Binding-site contacts:
Ligand atom C1 contacts residue TYR122 of chain 1.A at 3.5 Å (hydrophobic).
Ligand atom O4 contacts residue TYR122 of chain 1.A at 4.2 Å.
Ligand atom O4 contacts residue GLY121 of chain 1.A at 3.3 Å.
Ligand atom C5 contacts residue TYR78 of chain 1.A at 3.7 Å (hydrophobic).
Ligand atom C3 contacts residue GLY1 of chain 1.A at 3.8 Å.
Ligand atom C2 contacts residue GLY1 of chain 1.A at 4.3 Å.
Ligand atom C6 contacts residue TYR122 of chain 1.A at 4.0 Å (hydrophobic).
Ligand atom C6 contacts residue ASP125 of chain 1.A at 3.3 Å.
Ligand atom C4 contacts residue GLY1 of chain 1.A at 3.9 Å.
Ligand atom O2 contacts residue PHE47 of chain 1.A at 4.2 Å.
Ligand atom O6 contacts residue GLY121 of chain 1.A at 3.6 Å.
Ligand atom O6 contacts residue TRP123 of chain 1.A at 2.8 Å (h-bond).
Ligand atom C4 contacts residue ASP125 of chain 1.A at 3.5 Å.
Ligand atom O1 contacts residue TYR122 of chain 1.A at 4.1 Å.
Ligand atom O3 contacts residue GLY1 of chain 1.A at 2.9 Å (h-bond).
Ligand atom O1 contacts residue ZZ11 of chain 1.I at 1.4 Å.
Ligand atom C6 contacts residue TYR78 of chain 1.A at 3.8 Å (hydrophobic).
Ligand atom O5 contacts residue ZZ11 of chain 1.I at 3.1 Å.
Ligand atom C5 contacts residue ASP125 of chain 1.A at 3.9 Å.
Ligand atom C2 contacts residue GLY121 of chain 1.A at 4.3 Å.
Ligand atom O6 contacts residue ASP125 of chain 1.A at 2.9 Å (salt-bridge).
Ligand atom O1 contacts residue TYR78 of chain 1.A at 3.5 Å.
Ligand atom O2 contacts residue ZZ11 of chain 1.I at 3.9 Å.
Ligand atom C6 contacts residue TRP123 of chain 1.A at 3.8 Å (hydrophobic).
Ligand atom O5 contacts residue GLY121 of chain 1.A at 3.8 Å.
Ligand atom C4 contacts residue TYR78 of chain 1.A at 3.8 Å (hydrophobic).
Ligand atom C6 contacts residue ZZ11 of chain 1.I at 4.3 Å.
Ligand atom C6 contacts residue VAL80 of chain 1.A at 3.9 Å (hydrophobic).
Ligand atom O4 contacts residue ASP125 of chain 1.A at 2.8 Å (salt-bridge).
Ligand atom C2 contacts residue ZZ11 of chain 1.I at 3.7 Å.
Ligand atom C3 contacts residue ZZ11 of chain 1.I at 4.3 Å.
Ligand atom C5 contacts residue ZZ11 of chain 1.I at 3.7 Å.
Ligand atom C2 contacts residue PHE47 of chain 1.A at 4.2 Å (hydrophobic).
Ligand atom C1 contacts residue ZZ11 of chain 1.I at 2.5 Å.
Ligand atom C3 contacts residue TYR78 of chain 1.A at 3.7 Å (hydrophobic).
Ligand atom C5 contacts residue TYR122 of chain 1.A at 4.0 Å (hydrophobic).
Ligand atom O6 contacts residue VAL80 of chain 1.A at 4.1 Å.
Ligand atom O6 contacts residue TYR122 of chain 1.A at 3.0 Å (h-bond).
Ligand atom O5 contacts residue TYR122 of chain 1.A at 2.9 Å (h-bond).
Ligand atom O4 contacts residue GLY1 of chain 1.A at 3.0 Å (h-bond).

Sequence of chain 1.A:
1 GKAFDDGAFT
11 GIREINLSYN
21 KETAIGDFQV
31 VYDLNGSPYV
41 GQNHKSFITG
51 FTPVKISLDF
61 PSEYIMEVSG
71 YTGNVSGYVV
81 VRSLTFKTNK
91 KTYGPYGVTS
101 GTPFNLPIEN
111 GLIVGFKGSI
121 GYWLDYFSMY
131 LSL

A protein and the small-molecule ligand that binds it are described below.
Small molecule (SMILES): OC[C@H]1O[C@H](O)[C@H](O)[C@@H](O)[C@H]1O